Binding-site contacts:
Ligand atom O contacts residue ALA36 of chain 1.A at 4.2 Å.
Ligand atom NH2 contacts residue ARG74 of chain 1.A at 4.3 Å.
Ligand atom CG contacts residue TRP72 of chain 1.A at 3.8 Å (hydrophobic).
Ligand atom CA contacts residue ALA36 of chain 1.A at 4.2 Å (hydrophobic).
Ligand atom NZ contacts residue TRP72 of chain 1.A at 4.2 Å.
Ligand atom N contacts residue LYS35 of chain 1.A at 3.8 Å.
Ligand atom CM contacts residue TYR40 of chain 1.A at 3.4 Å (hydrophobic).
Ligand atom CZ contacts residue ASP32 of chain 1.A at 4.1 Å.
Ligand atom CG contacts residue TYR40 of chain 1.A at 4.1 Å (hydrophobic).
Ligand atom C contacts residue LYS35 of chain 1.A at 4.4 Å.
Ligand atom O contacts residue ASP32 of chain 1.A at 4.2 Å.
Ligand atom CZ contacts residue ARG74 of chain 1.A at 4.1 Å.
Ligand atom O contacts residue LYS35 of chain 1.A at 2.9 Å.
Ligand atom CD contacts residue TRP72 of chain 1.A at 3.2 Å (hydrophobic).
Ligand atom N contacts residue ASP32 of chain 1.A at 4.3 Å.
Ligand atom CG contacts residue ASP32 of chain 1.A at 3.8 Å.
Ligand atom NZ contacts residue PHE65 of chain 1.A at 4.2 Å.
Ligand atom CD contacts residue TRP68 of chain 1.A at 4.2 Å (hydrophobic).
Ligand atom NH1 contacts residue ASP32 of chain 1.A at 3.9 Å.
Ligand atom CD contacts residue TRP72 of chain 1.A at 4.0 Å (hydrophobic).
Ligand atom O contacts residue LYS35 of chain 1.A at 3.8 Å.
Ligand atom N contacts residue ASP32 of chain 1.A at 3.5 Å (salt-bridge).
Ligand atom O contacts residue ALA36 of chain 1.A at 3.1 Å.
Ligand atom NE contacts residue ARG74 of chain 1.A at 3.4 Å (salt-bridge).
Ligand atom CE1 contacts residue ASP32 of chain 1.A at 3.8 Å.
Ligand atom N contacts residue THR34 of chain 1.A at 4.2 Å.
Ligand atom CM contacts residue GLU30 of chain 1.A at 4.2 Å.
Ligand atom CA contacts residue ASP32 of chain 1.A at 3.6 Å.
Ligand atom C contacts residue ALA36 of chain 1.A at 3.2 Å (hydrophobic).
Ligand atom CE contacts residue TRP72 of chain 1.A at 3.9 Å (hydrophobic).
Ligand atom CE contacts residue GLU30 of chain 1.A at 4.1 Å.
Ligand atom CM contacts residue PHE65 of chain 1.A at 3.9 Å (hydrophobic).
Ligand atom ND1 contacts residue ASP32 of chain 1.A at 3.8 Å.
Ligand atom NE contacts residue TRP72 of chain 1.A at 4.4 Å.
Ligand atom CB contacts residue ASP32 of chain 1.A at 2.6 Å.
Ligand atom N contacts residue LYS35 of chain 1.A at 3.7 Å.
Ligand atom CA contacts residue LYS35 of chain 1.A at 4.3 Å.
Ligand atom C contacts residue LYS35 of chain 1.A at 3.9 Å.
Ligand atom CD contacts residue ARG74 of chain 1.A at 3.9 Å.
Ligand atom C contacts residue ASP32 of chain 1.A at 4.3 Å.

A protein and the small-molecule ligand that binds it are described below.
Small molecule (SMILES): CNCCCC[C@H](NC(=O)[C@H](CCCN=C(N)N)NC(=O)[C@@H](N)Cc1cnc[nH]1)C(=O)N[C@@H](C)C(=O)N[C@@H](C)C=O

Sequence of chain 1.A:
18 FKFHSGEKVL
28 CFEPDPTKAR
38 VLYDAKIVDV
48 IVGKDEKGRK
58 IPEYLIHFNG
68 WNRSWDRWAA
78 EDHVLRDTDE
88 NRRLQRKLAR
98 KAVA